The small molecule below binds the protein below.
Small molecule (SMILES): Nc1ncnc2c1nc(SCC(=O)NCCc1cccc(Br)c1)n2[C@@H]1O[C@H](CO)[C@@H](O)[C@H]1O

Binding-site contacts:
Ligand atom C2' contacts residue GLU123 of chain 1.D at 3.5 Å.
Ligand atom CAJ contacts residue GLY131 of chain 1.B at 3.6 Å.
Ligand atom N1 contacts residue ILE187 of chain 1.B at 3.8 Å.
Ligand atom CAY contacts residue GLY131 of chain 1.B at 3.6 Å.
Ligand atom CAO contacts residue TYR163 of chain 1.D at 3.6 Å (hydrophobic).
Ligand atom CAY contacts residue GLY149 of chain 1.B at 3.7 Å.
Ligand atom N6 contacts residue ASP150 of chain 1.B at 3.0 Å (salt-bridge).
Ligand atom O3' contacts residue GLU123 of chain 1.D at 2.8 Å (salt-bridge).
Ligand atom C6 contacts residue TYR163 of chain 1.D at 3.6 Å (hydrophobic).
Ligand atom N6 contacts residue GLY149 of chain 1.B at 3.7 Å.
Ligand atom N3 contacts residue ALA162 of chain 1.D at 3.5 Å.
Ligand atom N1 contacts residue SER166 of chain 1.D at 2.9 Å (h-bond).
Ligand atom CAK contacts residue PRO132 of chain 1.B at 3.8 Å (hydrophobic).
Ligand atom N9 contacts residue TYR163 of chain 1.D at 3.7 Å.
Ligand atom O2' contacts residue GLU123 of chain 1.D at 2.3 Å (salt-bridge).
Ligand atom C2 contacts residue ALA162 of chain 1.D at 3.4 Å (hydrophobic).
Ligand atom CAN contacts residue GLY149 of chain 1.B at 3.2 Å.
Ligand atom CAM contacts residue ASP150 of chain 1.B at 3.7 Å.
Ligand atom CAG contacts residue HIS223 of chain 1.D at 3.7 Å.
Ligand atom O5' contacts residue HIS223 of chain 1.D at 3.1 Å.
Ligand atom BR contacts residue ARG148 of chain 1.B at 3.6 Å.
Ligand atom N3 contacts residue TYR163 of chain 1.D at 3.2 Å (h-bond).
Ligand atom C2' contacts residue TYR163 of chain 1.D at 3.6 Å (hydrophobic).
Ligand atom C2 contacts residue SER166 of chain 1.D at 3.3 Å.
Ligand atom N7 contacts residue TYR163 of chain 1.D at 3.6 Å.
Ligand atom C3' contacts residue GLU123 of chain 1.D at 3.7 Å.
Ligand atom C2 contacts residue TYR163 of chain 1.D at 3.7 Å (hydrophobic).
Ligand atom C5' contacts residue LEU49 of chain 1.D at 3.8 Å (hydrophobic).
Ligand atom CAN contacts residue GLY131 of chain 1.B at 3.3 Å.
Ligand atom C5 contacts residue TYR163 of chain 1.D at 3.4 Å (hydrophobic).
Ligand atom CAJ contacts residue PRO132 of chain 1.B at 3.8 Å (hydrophobic).
Ligand atom O3' contacts residue ASP222 of chain 1.D at 3.8 Å.
Ligand atom OAB contacts residue HIS223 of chain 1.D at 3.4 Å (h-bond).
Ligand atom N6 contacts residue ALA185 of chain 1.B at 3.1 Å (h-bond).
Ligand atom NAS contacts residue ASP150 of chain 1.B at 3.5 Å (salt-bridge).
Ligand atom CAY contacts residue PRO132 of chain 1.B at 3.7 Å (hydrophobic).
Ligand atom CAK contacts residue GLY149 of chain 1.B at 3.4 Å.
Ligand atom C4 contacts residue TYR163 of chain 1.D at 3.7 Å (hydrophobic).
Ligand atom N6 contacts residue TYR163 of chain 1.D at 3.8 Å.
Ligand atom O2' contacts residue TYR163 of chain 1.D at 3.3 Å.

Sequence of chain 1.B:
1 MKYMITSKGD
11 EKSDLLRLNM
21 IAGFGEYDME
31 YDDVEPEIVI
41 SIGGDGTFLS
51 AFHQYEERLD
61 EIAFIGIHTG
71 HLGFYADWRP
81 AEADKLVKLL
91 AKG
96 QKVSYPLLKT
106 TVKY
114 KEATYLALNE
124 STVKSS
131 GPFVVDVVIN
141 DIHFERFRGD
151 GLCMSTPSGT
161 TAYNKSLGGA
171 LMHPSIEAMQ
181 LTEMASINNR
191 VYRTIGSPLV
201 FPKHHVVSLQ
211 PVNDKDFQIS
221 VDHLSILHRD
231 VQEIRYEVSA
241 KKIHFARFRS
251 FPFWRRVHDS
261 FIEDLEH

Sequence of chain 1.D:
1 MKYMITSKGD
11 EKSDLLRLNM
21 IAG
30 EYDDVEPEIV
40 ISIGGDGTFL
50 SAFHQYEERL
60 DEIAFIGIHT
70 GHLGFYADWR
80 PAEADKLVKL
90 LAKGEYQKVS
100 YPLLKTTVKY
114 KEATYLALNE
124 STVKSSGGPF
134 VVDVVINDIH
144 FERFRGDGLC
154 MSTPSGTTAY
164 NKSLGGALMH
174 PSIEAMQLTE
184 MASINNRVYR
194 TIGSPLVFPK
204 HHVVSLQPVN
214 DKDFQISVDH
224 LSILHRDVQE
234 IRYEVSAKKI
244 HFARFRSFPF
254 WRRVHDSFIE